A protein and the small-molecule ligand that binds it are described below.
Small molecule (SMILES): CC(=O)N[C@@H]1[C@@H](O)[C@H](O)[C@@H](CO)O[C@H]1O

Sequence of chain 3.Q:
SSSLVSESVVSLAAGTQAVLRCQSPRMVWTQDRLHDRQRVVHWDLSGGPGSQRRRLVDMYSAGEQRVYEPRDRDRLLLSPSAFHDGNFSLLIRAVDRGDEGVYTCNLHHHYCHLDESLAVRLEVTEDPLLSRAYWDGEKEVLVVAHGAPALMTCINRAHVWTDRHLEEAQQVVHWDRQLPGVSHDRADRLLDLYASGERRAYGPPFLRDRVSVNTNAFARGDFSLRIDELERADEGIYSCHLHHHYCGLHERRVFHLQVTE

Binding-site contacts:
Ligand atom C4 contacts residue LEU151 of chain 3.Q at 4.4 Å (hydrophobic).
Ligand atom C6 contacts residue LEU151 of chain 3.Q at 3.8 Å (hydrophobic).
Ligand atom O7 contacts residue ASN87 of chain 3.Q at 3.9 Å.
Ligand atom C1 contacts residue ASN87 of chain 3.Q at 1.4 Å.
Ligand atom O7 contacts residue ASP85 of chain 3.Q at 4.3 Å.
Ligand atom C5 contacts residue ASN87 of chain 3.Q at 3.7 Å.
Ligand atom C4 contacts residue ASN87 of chain 3.Q at 4.2 Å.
Ligand atom O5 contacts residue ASN87 of chain 3.Q at 2.3 Å (h-bond).
Ligand atom O4 contacts residue LEU151 of chain 3.Q at 3.7 Å.
Ligand atom C2 contacts residue ASN87 of chain 3.Q at 2.4 Å.
Ligand atom O5 contacts residue SER79 of chain 3.Q at 4.4 Å.
Ligand atom O5 contacts residue SER89 of chain 3.Q at 4.1 Å.
Ligand atom C5 contacts residue LEU151 of chain 3.Q at 4.1 Å (hydrophobic).
Ligand atom C1 contacts residue SER89 of chain 3.Q at 4.5 Å.
Ligand atom C5 contacts residue SER89 of chain 3.Q at 4.3 Å.
Ligand atom C7 contacts residue ASN87 of chain 3.Q at 3.6 Å.
Ligand atom C3 contacts residue ASN87 of chain 3.Q at 3.7 Å.
Ligand atom N2 contacts residue ASN87 of chain 3.Q at 2.9 Å (h-bond).
Ligand atom O6 contacts residue LEU151 of chain 3.Q at 3.4 Å.